Sequence of chain 1.A:
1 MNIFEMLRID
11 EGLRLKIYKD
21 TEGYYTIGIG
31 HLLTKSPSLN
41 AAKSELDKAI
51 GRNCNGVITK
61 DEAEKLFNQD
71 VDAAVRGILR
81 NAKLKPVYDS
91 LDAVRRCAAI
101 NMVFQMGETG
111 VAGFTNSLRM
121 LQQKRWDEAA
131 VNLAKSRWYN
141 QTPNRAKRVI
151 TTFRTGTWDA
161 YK

A protein and the small-molecule ligand that binds it are described below.
Small molecule (SMILES): Nc1ccc(CCCc2ccccc2)cc1

Binding-site contacts:
Ligand atom N01 contacts residue GLU108 of chain 1.A at 3.9 Å.
Ligand atom C16 contacts residue MET106 of chain 1.A at 3.3 Å (hydrophobic).
Ligand atom C09 contacts residue ALA99 of chain 1.A at 3.6 Å (hydrophobic).
Ligand atom C15 contacts residue GLY110 of chain 1.A at 3.4 Å.
Ligand atom C14 contacts residue ALA99 of chain 1.A at 3.6 Å (hydrophobic).
Ligand atom C11 contacts residue ALA99 of chain 1.A at 3.7 Å (hydrophobic).
Ligand atom C16 contacts residue GLY110 of chain 1.A at 3.1 Å.
Ligand atom C12 contacts residue LEU84 of chain 1.A at 3.8 Å (hydrophobic).
Ligand atom N01 contacts residue GLY110 of chain 1.A at 3.0 Å (h-bond).
Ligand atom C13 contacts residue ALA99 of chain 1.A at 3.7 Å (hydrophobic).
Ligand atom N01 contacts residue THR109 of chain 1.A at 3.8 Å.
Ligand atom C12 contacts residue ALA99 of chain 1.A at 3.7 Å (hydrophobic).
Ligand atom C13 contacts residue LEU118 of chain 1.A at 3.6 Å (hydrophobic).
Ligand atom C10 contacts residue ALA99 of chain 1.A at 3.7 Å (hydrophobic).
Ligand atom N01 contacts residue MET106 of chain 1.A at 3.0 Å.
Ligand atom C06 contacts residue LEU118 of chain 1.A at 3.7 Å (hydrophobic).
Ligand atom C02 contacts residue GLY107 of chain 1.A at 3.6 Å.
Ligand atom C16 contacts residue PHE114 of chain 1.A at 3.6 Å (hydrophobic).
Ligand atom C02 contacts residue GLY110 of chain 1.A at 3.6 Å.
Ligand atom C07 contacts residue MET102 of chain 1.A at 3.7 Å (hydrophobic).
Ligand atom C10 contacts residue LEU84 of chain 1.A at 3.9 Å (hydrophobic).
Ligand atom C04 contacts residue LEU84 of chain 1.A at 4.0 Å (hydrophobic).
Ligand atom N01 contacts residue GLY107 of chain 1.A at 3.0 Å (h-bond).
Ligand atom C11 contacts residue LEU84 of chain 1.A at 3.8 Å (hydrophobic).
Ligand atom C12 contacts residue TYR88 of chain 1.A at 3.8 Å (hydrophobic).
Ligand atom C15 contacts residue PHE114 of chain 1.A at 3.4 Å (hydrophobic).
Ligand atom C15 contacts residue MET102 of chain 1.A at 4.0 Å (hydrophobic).
Ligand atom C13 contacts residue VAL87 of chain 1.A at 3.7 Å (hydrophobic).
Ligand atom C10 contacts residue VAL103 of chain 1.A at 4.1 Å (hydrophobic).
Ligand atom C14 contacts residue LEU118 of chain 1.A at 3.6 Å (hydrophobic).
Ligand atom C14 contacts residue PHE153 of chain 1.A at 4.0 Å (hydrophobic).
Ligand atom C03 contacts residue VAL103 of chain 1.A at 4.0 Å (hydrophobic).
Ligand atom C02 contacts residue MET106 of chain 1.A at 3.6 Å (hydrophobic).
Ligand atom C09 contacts residue LEU118 of chain 1.A at 4.1 Å (hydrophobic).
Ligand atom C03 contacts residue GLY107 of chain 1.A at 3.4 Å.
Ligand atom C08 contacts residue MET102 of chain 1.A at 3.6 Å (hydrophobic).
Ligand atom C05 contacts residue GLY110 of chain 1.A at 4.0 Å.
Ligand atom C03 contacts residue VAL111 of chain 1.A at 3.8 Å (hydrophobic).
Ligand atom C14 contacts residue LEU121 of chain 1.A at 4.0 Å (hydrophobic).
Ligand atom C04 contacts residue VAL111 of chain 1.A at 4.0 Å (hydrophobic).